Binding-site contacts:
Ligand atom C8 contacts residue ASN30 of chain 1.H at 3.6 Å.
Ligand atom C7 contacts residue SER94 of chain 1.H at 4.4 Å.
Ligand atom O6 contacts residue ASN30 of chain 1.H at 4.4 Å.
Ligand atom C5 contacts residue ASN30 of chain 1.H at 3.5 Å.
Ligand atom N2 contacts residue ASN30 of chain 1.H at 3.2 Å (h-bond).
Ligand atom N2 contacts residue GLN31 of chain 1.H at 4.3 Å.
Ligand atom C1 contacts residue ASN30 of chain 1.H at 1.4 Å.
Ligand atom O7 contacts residue SER94 of chain 1.H at 3.3 Å (h-bond).
Ligand atom C7 contacts residue ASN30 of chain 1.H at 3.0 Å.
Ligand atom C1 contacts residue SER94 of chain 1.H at 4.4 Å.
Ligand atom C2 contacts residue ASN30 of chain 1.H at 2.6 Å.
Ligand atom O5 contacts residue SER94 of chain 1.H at 4.2 Å.
Ligand atom C2 contacts residue SER94 of chain 1.H at 4.2 Å.
Ligand atom O7 contacts residue ASN30 of chain 1.H at 2.9 Å (h-bond).
Ligand atom O5 contacts residue ASN30 of chain 1.H at 2.2 Å (h-bond).
Ligand atom C3 contacts residue ASN30 of chain 1.H at 3.9 Å.
Ligand atom C4 contacts residue ASN30 of chain 1.H at 4.2 Å.

Sequence of chain 1.H:
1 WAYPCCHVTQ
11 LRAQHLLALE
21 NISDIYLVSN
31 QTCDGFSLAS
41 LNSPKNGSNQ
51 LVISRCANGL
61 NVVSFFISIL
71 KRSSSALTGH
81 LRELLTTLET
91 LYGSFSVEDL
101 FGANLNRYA

A protein and the small-molecule ligand that binds it are described below.
Small molecule (SMILES): CC(=O)N[C@@H]1[C@@H](O)[C@H](O)[C@@H](CO)O[C@H]1O